Binding-site contacts:
Ligand atom C36 contacts residue TYR57 of chain 1.A at 3.5 Å (hydrophobic).
Ligand atom O7 contacts residue LYS137 of chain 1.A at 2.6 Å (salt-bridge).
Ligand atom O10 contacts residue ALA157 of chain 1.A at 3.2 Å.
Ligand atom C26 contacts residue ALA157 of chain 1.A at 3.6 Å (hydrophobic).
Ligand atom O46 contacts residue GLY138 of chain 1.A at 2.8 Å (h-bond).
Ligand atom O46 contacts residue LYS137 of chain 1.A at 3.5 Å.
Ligand atom C51 contacts residue GLY59 of chain 1.A at 3.5 Å.
Ligand atom S47 contacts residue SER140 of chain 1.A at 3.6 Å (h-bond).
Ligand atom C24 contacts residue ARG156 of chain 1.A at 3.4 Å.
Ligand atom O49 contacts residue LYS137 of chain 1.A at 3.4 Å.
Ligand atom O50 contacts residue PHE44 of chain 1.A at 3.3 Å.
Ligand atom C17 contacts residue PHE155 of chain 1.A at 3.4 Å (hydrophobic).
Ligand atom S35 contacts residue ASP82 of chain 1.A at 3.5 Å (salt-bridge).
Ligand atom O50 contacts residue SER140 of chain 1.A at 2.7 Å (h-bond).
Ligand atom N8 contacts residue ARG156 of chain 1.A at 2.9 Å (salt-bridge).
Ligand atom O23 contacts residue ALA157 of chain 1.A at 3.6 Å.
Ligand atom C43 contacts residue ASP169 of chain 1.A at 3.3 Å.
Ligand atom N8 contacts residue HIS58 of chain 1.A at 3.5 Å (h-bond).
Ligand atom C18 contacts residue LEU136 of chain 1.A at 3.4 Å (hydrophobic).
Ligand atom N33 contacts residue ASP82 of chain 1.A at 3.6 Å.
Ligand atom C21 contacts residue ALA158 of chain 1.A at 3.6 Å (hydrophobic).
Ligand atom O50 contacts residue GLY138 of chain 1.A at 3.4 Å.
Ligand atom O46 contacts residue LEU136 of chain 1.A at 3.5 Å (h-bond).
Ligand atom C17 contacts residue SER140 of chain 1.A at 3.6 Å.
Ligand atom C48 contacts residue HIS58 of chain 1.A at 3.6 Å.
Ligand atom N45 contacts residue HIS58 of chain 1.A at 3.3 Å (h-bond).
Ligand atom O42 contacts residue ARG156 of chain 1.A at 3.3 Å.
Ligand atom C12 contacts residue SER140 of chain 1.A at 3.4 Å.
Ligand atom O10 contacts residue ALA158 of chain 1.A at 2.8 Å (h-bond).
Ligand atom O49 contacts residue GLY138 of chain 1.A at 3.1 Å (h-bond).
Ligand atom C14 contacts residue ALA158 of chain 1.A at 3.6 Å (hydrophobic).
Ligand atom S35 contacts residue VAL79 of chain 1.A at 3.5 Å (h-bond).
Ligand atom N45 contacts residue SER140 of chain 1.A at 3.4 Å (h-bond).
Ligand atom C43 contacts residue ARG156 of chain 1.A at 3.1 Å.
Ligand atom C44 contacts residue ASP80 of chain 1.A at 3.3 Å.
Ligand atom C32 contacts residue ASP82 of chain 1.A at 3.5 Å.
Ligand atom C16 contacts residue SER140 of chain 1.A at 3.6 Å.
Ligand atom N38 contacts residue HIS58 of chain 1.A at 3.6 Å.
Ligand atom C51 contacts residue HIS58 of chain 1.A at 3.4 Å.
Ligand atom C4 contacts residue HIS58 of chain 1.A at 3.6 Å.

Sequence of chain 1.A:
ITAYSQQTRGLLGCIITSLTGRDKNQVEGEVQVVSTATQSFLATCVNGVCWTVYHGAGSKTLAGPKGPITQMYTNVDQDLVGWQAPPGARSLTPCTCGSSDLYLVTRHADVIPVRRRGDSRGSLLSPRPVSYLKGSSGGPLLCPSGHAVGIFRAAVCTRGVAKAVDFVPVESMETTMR

The protein below binds the small molecule below.
Small molecule (SMILES): COc1ccc2c(O[C@@H]3C[C@H]4C(=O)N[C@]5(C(=O)NS(=O)(=O)C6CC6)C[C@H]5/C=C\CCCCN(C)C(=O)[C@@H]4C3)cc(-c3nc(C(C)C)cs3)nc2c1C